This protein binds this small molecule.
Small molecule (SMILES): Cc1cn([C@H]2C[C@H](O[P](=O)(O)OC[C@H]3O[C@@H](n4cnc5c(N)ncnc54)C[C@@H]3O[P](=O)(O)OC[C@H]3O[C@@H](n4cnc5c(=O)nc(N)[nH]c54)C[C@@H]3O[P](=O)(O)OC[C@H]3O[C@@H](n4cnc5c(N)ncnc54)C[C@@H]3O[P](=O)(O)OC[C@H]3O[C@@H](n4cnc5c(N)ncnc54)C[C@@H]3O[P](=O)(O)OC[C@H]3O[C@@H](n4ccc(N)nc4=O)C[C@@H]3O[P](=O)(O)OC[C@H]3O[C@@H](n4cnc5c(=O)nc(N)[nH]c54)C[C@@H]3O)[C@@H](CO[P](=O)(O)O[C@H]3C[C@H](n4cnc5c(N)ncnc54)O[C@@H]3COP(=O)(O)O)O2)c(=O)[nH]c1=O

Binding-site contacts:
Ligand atom P contacts residue ARG129 of chain 1.B at 3.9 Å.
Ligand atom O4' contacts residue ARG129 of chain 1.B at 3.5 Å (salt-bridge).
Ligand atom OP1 contacts residue ARG172 of chain 1.B at 4.3 Å.
Ligand atom OP2 contacts residue ARG172 of chain 1.B at 2.7 Å (salt-bridge).
Ligand atom C5 contacts residue ARG129 of chain 1.B at 3.5 Å.
Ligand atom C1' contacts residue ARG129 of chain 1.B at 4.3 Å.
Ligand atom O5' contacts residue ARG129 of chain 1.B at 3.1 Å (salt-bridge).
Ligand atom P contacts residue THR170 of chain 1.B at 3.6 Å.
Ligand atom N7 contacts residue ARG129 of chain 1.B at 3.6 Å.
Ligand atom C6 contacts residue ARG129 of chain 1.B at 3.6 Å.
Ligand atom OP2 contacts residue THR170 of chain 1.B at 3.6 Å.
Ligand atom OP1 contacts residue PHE169 of chain 1.B at 3.7 Å.
Ligand atom OP3 contacts residue TYR126 of chain 1.B at 4.5 Å.
Ligand atom OP3 contacts residue ARG172 of chain 1.B at 2.7 Å (salt-bridge).
Ligand atom N3 contacts residue ARG129 of chain 1.B at 4.4 Å.
Ligand atom N1 contacts residue ARG129 of chain 1.B at 3.7 Å.
Ligand atom C8 contacts residue ARG129 of chain 1.B at 3.6 Å.
Ligand atom N6 contacts residue ARG129 of chain 1.B at 3.8 Å.
Ligand atom C4 contacts residue ARG129 of chain 1.B at 4.1 Å.
Ligand atom C5' contacts residue ARG129 of chain 1.B at 3.9 Å.
Ligand atom OP3 contacts residue ARG129 of chain 1.B at 2.8 Å (salt-bridge).
Ligand atom OP3 contacts residue THR170 of chain 1.B at 4.3 Å.
Ligand atom C2 contacts residue ARG129 of chain 1.B at 4.0 Å.
Ligand atom O5' contacts residue PHE169 of chain 1.B at 3.9 Å.
Ligand atom N9 contacts residue ARG129 of chain 1.B at 3.9 Å.
Ligand atom P contacts residue ARG172 of chain 1.B at 3.6 Å.
Ligand atom C4' contacts residue PHE169 of chain 1.B at 4.2 Å (hydrophobic).
Ligand atom P contacts residue PHE169 of chain 1.B at 4.5 Å.
Ligand atom OP1 contacts residue THR170 of chain 1.B at 2.6 Å (h-bond).
Ligand atom O4' contacts residue PHE169 of chain 1.B at 4.2 Å.
Ligand atom C4' contacts residue ARG129 of chain 1.B at 4.2 Å.
Ligand atom OP2 contacts residue ARG129 of chain 1.B at 4.2 Å.

Sequence of chain 1.B:
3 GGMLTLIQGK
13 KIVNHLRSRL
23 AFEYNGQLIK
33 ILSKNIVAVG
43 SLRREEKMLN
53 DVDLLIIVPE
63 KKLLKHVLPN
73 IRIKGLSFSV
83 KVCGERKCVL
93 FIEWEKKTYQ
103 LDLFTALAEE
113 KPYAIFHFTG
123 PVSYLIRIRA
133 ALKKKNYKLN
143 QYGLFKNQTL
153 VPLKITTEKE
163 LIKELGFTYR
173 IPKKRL